This small molecule binds to this protein.
Small molecule (SMILES): CC(=O)N[C@@H]1[C@@H](O)[C@H](O)[C@@H](CO)O[C@H]1O

Binding-site contacts:
Ligand atom C4 contacts residue ASN147 of chain 1.B at 4.2 Å.
Ligand atom N2 contacts residue ASN147 of chain 1.B at 2.9 Å (h-bond).
Ligand atom C6 contacts residue THR149 of chain 1.B at 4.4 Å.
Ligand atom C3 contacts residue ASN147 of chain 1.B at 3.8 Å.
Ligand atom C7 contacts residue ASN147 of chain 1.B at 3.5 Å.
Ligand atom C2 contacts residue ASN147 of chain 1.B at 2.4 Å.
Ligand atom O5 contacts residue ASN147 of chain 1.B at 2.4 Å (h-bond).
Ligand atom O5 contacts residue THR149 of chain 1.B at 4.3 Å.
Ligand atom C5 contacts residue ASN147 of chain 1.B at 3.7 Å.
Ligand atom C1 contacts residue ASN147 of chain 1.B at 1.4 Å.
Ligand atom C6 contacts residue GLN100 of chain 1.B at 4.4 Å.
Ligand atom O7 contacts residue ASN147 of chain 1.B at 3.7 Å.
Ligand atom O7 contacts residue GLU117 of chain 1.B at 4.1 Å.

Sequence of chain 1.B:
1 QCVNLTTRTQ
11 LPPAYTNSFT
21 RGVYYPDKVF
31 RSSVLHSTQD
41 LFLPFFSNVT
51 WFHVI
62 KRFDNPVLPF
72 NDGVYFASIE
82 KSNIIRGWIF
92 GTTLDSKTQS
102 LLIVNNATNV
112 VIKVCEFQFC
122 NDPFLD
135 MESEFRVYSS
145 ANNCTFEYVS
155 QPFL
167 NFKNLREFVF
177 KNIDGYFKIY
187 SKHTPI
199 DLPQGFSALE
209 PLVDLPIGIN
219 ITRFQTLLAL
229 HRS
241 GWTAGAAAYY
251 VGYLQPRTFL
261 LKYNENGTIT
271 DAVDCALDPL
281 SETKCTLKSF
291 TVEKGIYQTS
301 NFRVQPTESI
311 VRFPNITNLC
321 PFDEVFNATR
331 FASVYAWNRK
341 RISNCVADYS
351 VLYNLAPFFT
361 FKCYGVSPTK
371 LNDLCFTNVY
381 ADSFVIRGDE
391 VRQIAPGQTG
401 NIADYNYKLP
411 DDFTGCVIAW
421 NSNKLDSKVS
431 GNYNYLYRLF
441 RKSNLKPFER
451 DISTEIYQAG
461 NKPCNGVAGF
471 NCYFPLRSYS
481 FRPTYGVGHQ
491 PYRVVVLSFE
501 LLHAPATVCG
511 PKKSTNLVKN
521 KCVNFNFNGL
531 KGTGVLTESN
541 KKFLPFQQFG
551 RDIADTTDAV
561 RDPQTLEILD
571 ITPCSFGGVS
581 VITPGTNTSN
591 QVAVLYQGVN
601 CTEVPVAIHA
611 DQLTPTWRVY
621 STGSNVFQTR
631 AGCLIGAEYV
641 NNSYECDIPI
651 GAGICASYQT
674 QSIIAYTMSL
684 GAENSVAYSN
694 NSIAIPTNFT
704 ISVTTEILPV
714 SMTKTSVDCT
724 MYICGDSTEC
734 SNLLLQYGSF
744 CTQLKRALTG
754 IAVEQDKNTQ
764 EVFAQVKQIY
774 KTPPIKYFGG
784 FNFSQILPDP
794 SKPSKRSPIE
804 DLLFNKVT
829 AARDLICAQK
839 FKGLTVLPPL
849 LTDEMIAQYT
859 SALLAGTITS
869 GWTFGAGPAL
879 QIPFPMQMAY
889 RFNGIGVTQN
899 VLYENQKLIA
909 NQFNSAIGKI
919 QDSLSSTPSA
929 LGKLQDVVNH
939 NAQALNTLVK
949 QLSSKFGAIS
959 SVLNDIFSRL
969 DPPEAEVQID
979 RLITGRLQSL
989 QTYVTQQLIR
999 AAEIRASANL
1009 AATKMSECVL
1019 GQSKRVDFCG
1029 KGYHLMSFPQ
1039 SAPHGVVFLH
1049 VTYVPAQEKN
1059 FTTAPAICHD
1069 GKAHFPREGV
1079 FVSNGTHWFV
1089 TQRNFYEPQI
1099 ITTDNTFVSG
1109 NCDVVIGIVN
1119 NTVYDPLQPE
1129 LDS